Sequence of chain 1.B:
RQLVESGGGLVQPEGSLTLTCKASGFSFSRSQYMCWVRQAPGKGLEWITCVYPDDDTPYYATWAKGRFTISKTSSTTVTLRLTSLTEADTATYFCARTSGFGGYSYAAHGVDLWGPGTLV

Binding-site contacts:
Ligand atom C8 contacts residue ASN103 of chain 1.C at 4.2 Å.
Ligand atom C7 contacts residue ASN103 of chain 1.C at 3.2 Å.
Ligand atom C2 contacts residue ASN103 of chain 1.C at 2.3 Å.
Ligand atom O5 contacts residue ASP55 of chain 1.B at 4.3 Å.
Ligand atom O4 contacts residue ASP54 of chain 1.B at 4.5 Å.
Ligand atom C8 contacts residue THR102 of chain 1.C at 4.3 Å.
Ligand atom C5 contacts residue ASN103 of chain 1.C at 3.6 Å.
Ligand atom O7 contacts residue ASN103 of chain 1.C at 3.5 Å (h-bond).
Ligand atom C4 contacts residue ASP54 of chain 1.B at 4.3 Å.
Ligand atom O5 contacts residue ASN103 of chain 1.C at 2.4 Å (h-bond).
Ligand atom C8 contacts residue CYS101 of chain 1.C at 4.2 Å (hydrophobic).
Ligand atom C7 contacts residue ASP54 of chain 1.B at 4.0 Å.
Ligand atom C2 contacts residue ASP54 of chain 1.B at 4.1 Å.
Ligand atom C6 contacts residue ASP54 of chain 1.B at 3.9 Å.
Ligand atom N2 contacts residue LYS117 of chain 1.C at 4.5 Å.
Ligand atom N2 contacts residue ASN103 of chain 1.C at 2.8 Å (h-bond).
Ligand atom C1 contacts residue ASP54 of chain 1.B at 4.2 Å.
Ligand atom O6 contacts residue GLY114 of chain 1.C at 4.2 Å.
Ligand atom C1 contacts residue LYS117 of chain 1.C at 4.1 Å.
Ligand atom C4 contacts residue ASN103 of chain 1.C at 4.1 Å.
Ligand atom C8 contacts residue ASP54 of chain 1.B at 3.8 Å.
Ligand atom N2 contacts residue ASP54 of chain 1.B at 3.2 Å (salt-bridge).
Ligand atom C3 contacts residue ASN103 of chain 1.C at 3.6 Å.
Ligand atom C1 contacts residue ASN103 of chain 1.C at 1.4 Å.
Ligand atom C3 contacts residue ASP54 of chain 1.B at 4.4 Å.

This small molecule binds to this protein.
Small molecule (SMILES): CC(=O)N[C@H]1[C@H](O[C@H]2[C@H](O)[C@@H](NC(C)=O)CO[C@@H]2CO)O[C@H](CO)[C@@H](O)[C@@H]1O

Sequence of chain 1.C:
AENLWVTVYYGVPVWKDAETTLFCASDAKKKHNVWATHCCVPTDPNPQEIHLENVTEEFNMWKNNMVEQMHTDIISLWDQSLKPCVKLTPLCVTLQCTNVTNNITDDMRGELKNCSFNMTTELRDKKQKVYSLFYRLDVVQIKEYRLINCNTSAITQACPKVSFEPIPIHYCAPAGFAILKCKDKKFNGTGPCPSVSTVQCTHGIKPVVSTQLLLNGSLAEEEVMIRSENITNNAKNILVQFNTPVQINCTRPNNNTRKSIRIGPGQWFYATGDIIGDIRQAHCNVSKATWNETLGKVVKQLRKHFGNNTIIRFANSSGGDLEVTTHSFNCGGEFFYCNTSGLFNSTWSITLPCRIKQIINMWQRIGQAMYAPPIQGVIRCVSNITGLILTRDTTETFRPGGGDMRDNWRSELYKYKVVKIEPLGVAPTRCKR